Binding-site contacts:
Ligand atom C11 contacts residue VAL271 of chain 1.A at 3.6 Å (hydrophobic).
Ligand atom C17 contacts residue HEM1 of chain 1.C at 3.3 Å.
Ligand atom C08 contacts residue GLU296 of chain 1.A at 3.5 Å.
Ligand atom C09 contacts residue GLU296 of chain 1.A at 3.4 Å.
Ligand atom C13 contacts residue HEM1 of chain 1.C at 3.1 Å.
Ligand atom N02 contacts residue TRP291 of chain 1.A at 3.0 Å (h-bond).
Ligand atom C11 contacts residue HEM1 of chain 1.C at 3.3 Å.
Ligand atom N02 contacts residue HEM1 of chain 1.C at 3.2 Å.
Ligand atom N20 contacts residue ASN273 of chain 1.A at 3.4 Å (h-bond).
Ligand atom N02 contacts residue GLU296 of chain 1.A at 2.7 Å (salt-bridge).
Ligand atom C06 contacts residue GLU296 of chain 1.A at 3.5 Å.
Ligand atom C19 contacts residue TYR410 of chain 1.A at 3.6 Å (hydrophobic).
Ligand atom C15 contacts residue VAL271 of chain 1.A at 3.6 Å (hydrophobic).
Ligand atom C12 contacts residue VAL271 of chain 1.A at 3.4 Å (hydrophobic).
Ligand atom C07 contacts residue GLY290 of chain 1.A at 3.7 Å.
Ligand atom C06 contacts residue PRO269 of chain 1.A at 3.7 Å (hydrophobic).
Ligand atom C02 contacts residue HEM1 of chain 1.C at 3.7 Å.
Ligand atom C02 contacts residue GLU296 of chain 1.A at 3.5 Å.
Ligand atom C03 contacts residue HEM1 of chain 1.C at 3.1 Å.
Ligand atom C18 contacts residue HEM1 of chain 1.C at 3.5 Å.
Ligand atom C19 contacts residue HEM1 of chain 1.C at 3.8 Å.
Ligand atom N01 contacts residue PRO269 of chain 1.A at 3.7 Å.
Ligand atom C18 contacts residue ASN273 of chain 1.A at 3.4 Å.
Ligand atom C18 contacts residue VAL271 of chain 1.A at 3.9 Å (hydrophobic).
Ligand atom N02 contacts residue TYR292 of chain 1.A at 3.8 Å.
Ligand atom C16 contacts residue HEM1 of chain 1.C at 3.4 Å.
Ligand atom C15 contacts residue HEM1 of chain 1.C at 3.3 Å.
Ligand atom C14 contacts residue VAL271 of chain 1.A at 3.4 Å (hydrophobic).
Ligand atom N01 contacts residue GLU296 of chain 1.A at 2.6 Å (salt-bridge).
Ligand atom C14 contacts residue HEM1 of chain 1.C at 2.9 Å.
Ligand atom C09 contacts residue HEM1 of chain 1.C at 3.2 Å.
Ligand atom C07 contacts residue HEM1 of chain 1.C at 3.4 Å.
Ligand atom C05 contacts residue VAL271 of chain 1.A at 3.8 Å (hydrophobic).
Ligand atom C16 contacts residue VAL271 of chain 1.A at 3.8 Å (hydrophobic).
Ligand atom C12 contacts residue HEM1 of chain 1.C at 3.7 Å.
Ligand atom C02 contacts residue TRP291 of chain 1.A at 3.8 Å (hydrophobic).
Ligand atom C19 contacts residue ASN273 of chain 1.A at 3.4 Å.
Ligand atom C07 contacts residue PHE288 of chain 1.A at 3.8 Å (hydrophobic).
Ligand atom C02 contacts residue PRO269 of chain 1.A at 3.9 Å (hydrophobic).
Ligand atom C13 contacts residue VAL271 of chain 1.A at 3.2 Å (hydrophobic).

A protein and the small-molecule ligand that binds it are described below.
Small molecule (SMILES): CNCCCc1cccc(CCc2cc(C)cc(N)n2)c1

Sequence of chain 1.A:
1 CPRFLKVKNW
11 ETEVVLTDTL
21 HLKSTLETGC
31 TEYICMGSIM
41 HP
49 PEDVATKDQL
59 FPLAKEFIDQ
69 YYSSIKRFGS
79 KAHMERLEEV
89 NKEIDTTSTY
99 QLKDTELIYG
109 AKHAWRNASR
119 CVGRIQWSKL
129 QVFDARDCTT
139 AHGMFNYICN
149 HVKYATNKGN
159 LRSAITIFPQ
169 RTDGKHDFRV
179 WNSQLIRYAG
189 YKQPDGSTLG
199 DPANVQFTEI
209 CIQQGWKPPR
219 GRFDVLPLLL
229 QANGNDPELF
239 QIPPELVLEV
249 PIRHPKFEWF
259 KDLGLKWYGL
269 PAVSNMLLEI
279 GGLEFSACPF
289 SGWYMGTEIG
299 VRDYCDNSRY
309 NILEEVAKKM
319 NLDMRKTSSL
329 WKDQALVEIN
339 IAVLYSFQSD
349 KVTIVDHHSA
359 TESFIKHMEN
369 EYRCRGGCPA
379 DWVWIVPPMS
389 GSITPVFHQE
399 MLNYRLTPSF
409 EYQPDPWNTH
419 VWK